This protein binds this small molecule.
Small molecule (SMILES): Cc1ccnc(N)c1[N+](=O)[O-]

Sequence of chain 1.A:
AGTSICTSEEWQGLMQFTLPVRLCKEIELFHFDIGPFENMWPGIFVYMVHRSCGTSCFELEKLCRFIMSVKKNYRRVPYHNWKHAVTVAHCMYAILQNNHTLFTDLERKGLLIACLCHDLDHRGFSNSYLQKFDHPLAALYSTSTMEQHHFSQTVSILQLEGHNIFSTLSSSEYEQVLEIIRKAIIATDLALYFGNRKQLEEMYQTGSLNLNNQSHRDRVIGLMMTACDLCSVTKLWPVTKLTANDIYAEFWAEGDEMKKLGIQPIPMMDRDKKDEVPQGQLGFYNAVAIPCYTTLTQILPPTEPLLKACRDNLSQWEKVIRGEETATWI

Binding-site contacts:
Ligand atom O11 contacts residue PHE285 of chain 1.A at 3.4 Å.
Ligand atom C3 contacts residue MET269 of chain 1.A at 4.2 Å (hydrophobic).
Ligand atom N9 contacts residue LEU231 of chain 1.A at 4.1 Å.
Ligand atom N7 contacts residue ILE248 of chain 1.A at 3.8 Å.
Ligand atom C4 contacts residue PHE252 of chain 1.A at 3.9 Å (hydrophobic).
Ligand atom C3 contacts residue PHE285 of chain 1.A at 3.7 Å (hydrophobic).
Ligand atom C1 contacts residue PHE252 of chain 1.A at 4.5 Å (hydrophobic).
Ligand atom N5 contacts residue PHE285 of chain 1.A at 3.7 Å.
Ligand atom O10 contacts residue LEU231 of chain 1.A at 3.8 Å.
Ligand atom O11 contacts residue ILE248 of chain 1.A at 3.9 Å.
Ligand atom C1 contacts residue PHE285 of chain 1.A at 3.8 Å (hydrophobic).
Ligand atom C6 contacts residue PHE285 of chain 1.A at 3.6 Å (hydrophobic).
Ligand atom C2 contacts residue PHE285 of chain 1.A at 3.5 Å (hydrophobic).
Ligand atom C3 contacts residue PHE252 of chain 1.A at 3.7 Å (hydrophobic).
Ligand atom C8 contacts residue ILE248 of chain 1.A at 4.2 Å (hydrophobic).
Ligand atom O10 contacts residue ILE248 of chain 1.A at 3.9 Å.
Ligand atom N9 contacts residue ILE248 of chain 1.A at 3.8 Å.
Ligand atom O10 contacts residue TYR80 of chain 1.A at 4.1 Å.
Ligand atom C6 contacts residue GLN282 of chain 1.A at 3.7 Å.
Ligand atom C6 contacts residue ILE248 of chain 1.A at 4.2 Å (hydrophobic).
Ligand atom C1 contacts residue LEU191 of chain 1.A at 4.1 Å (hydrophobic).
Ligand atom N7 contacts residue GLN282 of chain 1.A at 3.1 Å (h-bond).
Ligand atom O11 contacts residue SER233 of chain 1.A at 4.2 Å.
Ligand atom N7 contacts residue PHE285 of chain 1.A at 3.8 Å.
Ligand atom C4 contacts residue PHE285 of chain 1.A at 3.8 Å (hydrophobic).
Ligand atom C4 contacts residue MET269 of chain 1.A at 3.9 Å (hydrophobic).
Ligand atom N5 contacts residue GLN282 of chain 1.A at 2.8 Å (h-bond).
Ligand atom N7 contacts residue VAL234 of chain 1.A at 4.4 Å.
Ligand atom O10 contacts residue PHE285 of chain 1.A at 4.3 Å.
Ligand atom C4 contacts residue GLN282 of chain 1.A at 3.7 Å.
Ligand atom C2 contacts residue PHE252 of chain 1.A at 4.3 Å (hydrophobic).
Ligand atom N9 contacts residue PHE285 of chain 1.A at 3.7 Å.
Ligand atom O11 contacts residue VAL234 of chain 1.A at 3.9 Å.
Ligand atom C8 contacts residue PHE285 of chain 1.A at 3.5 Å (hydrophobic).
Ligand atom O11 contacts residue LEU231 of chain 1.A at 4.0 Å.